Binding-site contacts:
Ligand atom CD2 contacts residue HIS144 of chain 1.A at 3.2 Å.
Ligand atom C contacts residue ASP143 of chain 1.A at 3.3 Å.
Ligand atom CD2 contacts residue TYR147 of chain 1.A at 3.8 Å (hydrophobic).
Ligand atom CG contacts residue ASP143 of chain 1.A at 4.2 Å.
Ligand atom N contacts residue ASP143 of chain 1.A at 2.8 Å (salt-bridge).
Ligand atom CD1 contacts residue TYR147 of chain 1.A at 3.6 Å (hydrophobic).
Ligand atom CD1 contacts residue SER141 of chain 1.A at 4.3 Å.
Ligand atom CD2 contacts residue SER141 of chain 1.A at 4.2 Å.
Ligand atom CE1 contacts residue HIS144 of chain 1.A at 3.8 Å.
Ligand atom CZ contacts residue ASP143 of chain 1.A at 3.9 Å.
Ligand atom CZ contacts residue HIS144 of chain 1.A at 4.0 Å.
Ligand atom CA contacts residue ASP143 of chain 1.A at 3.9 Å.
Ligand atom CD1 contacts residue ASP143 of chain 1.A at 3.4 Å.
Ligand atom O contacts residue ASP143 of chain 1.A at 3.2 Å (salt-bridge).
Ligand atom N contacts residue ASP143 of chain 1.A at 3.4 Å (salt-bridge).
Ligand atom CE1 contacts residue TYR147 of chain 1.A at 3.9 Å (hydrophobic).
Ligand atom CB contacts residue ASP143 of chain 1.A at 3.7 Å.
Ligand atom CB contacts residue TYR147 of chain 1.A at 3.6 Å (hydrophobic).
Ligand atom CB contacts residue ASP143 of chain 1.A at 4.0 Å.
Ligand atom CG contacts residue TYR147 of chain 1.A at 3.5 Å (hydrophobic).
Ligand atom CZ contacts residue TYR147 of chain 1.A at 4.2 Å (hydrophobic).
Ligand atom CA contacts residue ASP143 of chain 1.A at 3.4 Å.
Ligand atom CE1 contacts residue CYS180 of chain 1.A at 3.8 Å (hydrophobic).
Ligand atom CD2 contacts residue TYR335 of chain 1.A at 3.3 Å (hydrophobic).
Ligand atom CE2 contacts residue TYR147 of chain 1.A at 3.8 Å (hydrophobic).
Ligand atom CE2 contacts residue TYR335 of chain 1.A at 3.6 Å (hydrophobic).
Ligand atom CD1 contacts residue CYS180 of chain 1.A at 3.9 Å (hydrophobic).
Ligand atom CE2 contacts residue ASP143 of chain 1.A at 3.7 Å.

Sequence of chain 1.A:
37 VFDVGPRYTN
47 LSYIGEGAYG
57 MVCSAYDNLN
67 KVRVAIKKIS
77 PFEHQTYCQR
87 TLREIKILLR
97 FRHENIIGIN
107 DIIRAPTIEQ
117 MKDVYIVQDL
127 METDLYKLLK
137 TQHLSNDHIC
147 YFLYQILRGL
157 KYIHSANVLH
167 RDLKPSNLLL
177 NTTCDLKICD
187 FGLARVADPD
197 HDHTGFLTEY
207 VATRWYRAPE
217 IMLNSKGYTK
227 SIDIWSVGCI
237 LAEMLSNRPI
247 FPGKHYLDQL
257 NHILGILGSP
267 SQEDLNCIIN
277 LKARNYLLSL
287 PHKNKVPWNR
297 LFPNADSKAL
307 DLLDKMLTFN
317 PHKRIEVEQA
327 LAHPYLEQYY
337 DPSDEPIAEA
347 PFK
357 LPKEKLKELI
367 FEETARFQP

A small-molecule ligand and the protein it binds are described below.
Small molecule (SMILES): CC(C)C[C@H](NC(=O)[C@H](C)NC(=O)[C@H](C)N)C(=O)N[C@@H](C)C(=O)N[C@H](C=O)Cc1ccccc1